Binding-site contacts:
Ligand atom C3 contacts residue THR124 of chain 1.C at 3.8 Å.
Ligand atom C7 contacts residue THR124 of chain 1.C at 4.1 Å.
Ligand atom C6 contacts residue VAL127 of chain 1.C at 3.7 Å (hydrophobic).
Ligand atom C8 contacts residue THR124 of chain 1.C at 3.8 Å.
Ligand atom C8 contacts residue ASN122 of chain 1.C at 4.4 Å.
Ligand atom C5 contacts residue VAL127 of chain 1.C at 4.2 Å (hydrophobic).
Ligand atom C5 contacts residue ASN122 of chain 1.C at 3.7 Å.
Ligand atom C3 contacts residue ASN122 of chain 1.C at 3.8 Å.
Ligand atom O5 contacts residue ASN122 of chain 1.C at 2.4 Å (h-bond).
Ligand atom O7 contacts residue ASN122 of chain 1.C at 3.5 Å (h-bond).
Ligand atom C3 contacts residue ASN125 of chain 1.C at 4.2 Å.
Ligand atom O7 contacts residue PHE157 of chain 1.C at 4.0 Å.
Ligand atom C2 contacts residue THR124 of chain 1.C at 3.6 Å.
Ligand atom C8 contacts residue ALA123 of chain 1.C at 3.9 Å (hydrophobic).
Ligand atom C2 contacts residue ASN125 of chain 1.C at 4.3 Å.
Ligand atom C4 contacts residue ASN122 of chain 1.C at 4.2 Å.
Ligand atom C1 contacts residue THR124 of chain 1.C at 3.4 Å.
Ligand atom C1 contacts residue ASN125 of chain 1.C at 3.6 Å.
Ligand atom O5 contacts residue VAL127 of chain 1.C at 4.1 Å.
Ligand atom O5 contacts residue ASN125 of chain 1.C at 4.1 Å.
Ligand atom N2 contacts residue ASN122 of chain 1.C at 2.8 Å (h-bond).
Ligand atom C7 contacts residue ASN122 of chain 1.C at 3.3 Å.
Ligand atom C5 contacts residue ASN125 of chain 1.C at 4.0 Å.
Ligand atom C1 contacts residue ASN122 of chain 1.C at 1.4 Å.
Ligand atom C2 contacts residue ASN122 of chain 1.C at 2.4 Å.
Ligand atom N2 contacts residue THR124 of chain 1.C at 3.1 Å (h-bond).

The protein below binds the small molecule below.
Small molecule (SMILES): CC(=O)N[C@@H]1[C@@H](O)[C@H](O)[C@@H](CO)O[C@H]1O

Sequence of chain 1.C:
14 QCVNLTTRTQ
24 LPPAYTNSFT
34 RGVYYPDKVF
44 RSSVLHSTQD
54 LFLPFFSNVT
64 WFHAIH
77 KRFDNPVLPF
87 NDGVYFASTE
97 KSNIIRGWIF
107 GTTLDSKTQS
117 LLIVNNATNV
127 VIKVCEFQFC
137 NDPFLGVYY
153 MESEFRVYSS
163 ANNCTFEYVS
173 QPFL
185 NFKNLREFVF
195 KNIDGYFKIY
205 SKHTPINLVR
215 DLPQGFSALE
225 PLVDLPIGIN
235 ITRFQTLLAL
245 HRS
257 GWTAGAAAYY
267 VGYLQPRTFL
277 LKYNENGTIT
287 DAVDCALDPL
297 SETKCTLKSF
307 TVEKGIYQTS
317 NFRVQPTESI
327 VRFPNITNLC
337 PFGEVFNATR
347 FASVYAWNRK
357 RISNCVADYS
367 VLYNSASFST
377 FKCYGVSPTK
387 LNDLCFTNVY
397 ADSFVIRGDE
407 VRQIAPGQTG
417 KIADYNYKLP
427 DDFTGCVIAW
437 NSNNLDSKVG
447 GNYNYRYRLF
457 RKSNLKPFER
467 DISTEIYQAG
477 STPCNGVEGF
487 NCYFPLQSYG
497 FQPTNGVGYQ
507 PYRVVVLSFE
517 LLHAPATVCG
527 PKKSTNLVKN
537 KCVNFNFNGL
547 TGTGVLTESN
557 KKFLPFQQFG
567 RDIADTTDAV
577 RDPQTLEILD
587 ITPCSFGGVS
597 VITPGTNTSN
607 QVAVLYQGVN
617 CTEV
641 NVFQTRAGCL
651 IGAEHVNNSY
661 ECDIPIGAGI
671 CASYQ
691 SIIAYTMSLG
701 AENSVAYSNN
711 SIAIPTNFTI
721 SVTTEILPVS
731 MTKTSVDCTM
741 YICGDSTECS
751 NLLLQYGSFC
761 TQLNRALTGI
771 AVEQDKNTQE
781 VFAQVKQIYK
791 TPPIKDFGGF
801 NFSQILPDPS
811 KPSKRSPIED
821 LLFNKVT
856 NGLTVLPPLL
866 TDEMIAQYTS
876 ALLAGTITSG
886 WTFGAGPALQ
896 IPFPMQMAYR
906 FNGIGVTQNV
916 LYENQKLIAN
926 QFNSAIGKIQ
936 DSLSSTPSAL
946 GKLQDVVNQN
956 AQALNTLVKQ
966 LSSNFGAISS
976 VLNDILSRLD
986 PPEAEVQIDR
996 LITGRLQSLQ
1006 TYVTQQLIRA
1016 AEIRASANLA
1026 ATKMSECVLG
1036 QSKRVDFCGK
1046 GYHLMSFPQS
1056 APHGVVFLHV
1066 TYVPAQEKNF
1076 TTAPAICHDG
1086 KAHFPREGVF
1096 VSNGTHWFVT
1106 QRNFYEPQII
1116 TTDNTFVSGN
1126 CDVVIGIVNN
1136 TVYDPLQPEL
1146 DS